Sequence of chain 3.A:
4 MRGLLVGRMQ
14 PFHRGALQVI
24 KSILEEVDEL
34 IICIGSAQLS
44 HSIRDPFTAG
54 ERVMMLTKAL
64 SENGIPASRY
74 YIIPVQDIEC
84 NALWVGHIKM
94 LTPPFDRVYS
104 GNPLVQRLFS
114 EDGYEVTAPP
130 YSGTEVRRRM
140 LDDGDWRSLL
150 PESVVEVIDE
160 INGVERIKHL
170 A

Binding-site contacts:
Ligand atom C4 contacts residue ASN84 of chain 3.A at 3.3 Å.
Ligand atom O2R contacts residue ASP80 of chain 3.A at 2.9 Å (salt-bridge).
Ligand atom O3R contacts residue SER39 of chain 3.A at 2.8 Å (h-bond).
Ligand atom C3R contacts residue SER39 of chain 3.A at 3.6 Å.
Ligand atom O3R contacts residue ARG11 of chain 3.A at 3.0 Å.
Ligand atom C6 contacts residue VAL108 of chain 3.A at 3.7 Å (hydrophobic).
Ligand atom N1 contacts residue TRP87 of chain 3.A at 3.5 Å.
Ligand atom O3P contacts residue ARG11 of chain 3.A at 3.2 Å (salt-bridge).
Ligand atom C7 contacts residue ILE81 of chain 3.A at 3.4 Å (hydrophobic).
Ligand atom C5 contacts residue LEU107 of chain 3.A at 3.5 Å (hydrophobic).
Ligand atom O4R contacts residue TRP87 of chain 3.A at 3.7 Å.
Ligand atom C3R contacts residue ARG11 of chain 3.A at 3.5 Å.
Ligand atom C4 contacts residue LEU107 of chain 3.A at 3.8 Å (hydrophobic).
Ligand atom N7 contacts residue TRP87 of chain 3.A at 3.4 Å.
Ligand atom N7 contacts residue ASP80 of chain 3.A at 3.2 Å.
Ligand atom O5R contacts residue GLY10 of chain 3.A at 3.8 Å.
Ligand atom O1P contacts residue ARG11 of chain 3.A at 3.1 Å (salt-bridge).
Ligand atom O3R contacts residue ASP80 of chain 3.A at 3.8 Å.
Ligand atom O1P contacts residue GLY10 of chain 3.A at 3.6 Å.
Ligand atom C2 contacts residue TRP87 of chain 3.A at 3.3 Å (hydrophobic).
Ligand atom C2 contacts residue ASP80 of chain 3.A at 3.6 Å.
Ligand atom C6 contacts residue TRP87 of chain 3.A at 3.7 Å (hydrophobic).
Ligand atom C7 contacts residue TRP87 of chain 3.A at 3.4 Å (hydrophobic).
Ligand atom O2R contacts residue SER39 of chain 3.A at 2.9 Å (h-bond).
Ligand atom C2R contacts residue SER39 of chain 3.A at 3.8 Å.
Ligand atom O5R contacts residue ARG11 of chain 3.A at 3.5 Å (salt-bridge).
Ligand atom C1R contacts residue ASP80 of chain 3.A at 3.8 Å.
Ligand atom C1R contacts residue TRP87 of chain 3.A at 3.8 Å (hydrophobic).
Ligand atom O7 contacts residue TRP87 of chain 3.A at 3.8 Å.
Ligand atom C7 contacts residue ASN84 of chain 3.A at 3.8 Å.
Ligand atom O7 contacts residue ILE81 of chain 3.A at 3.0 Å (h-bond).
Ligand atom C4R contacts residue VAL9 of chain 3.A at 3.7 Å (hydrophobic).
Ligand atom C3 contacts residue TRP87 of chain 3.A at 3.5 Å (hydrophobic).
Ligand atom O3R contacts residue GLY38 of chain 3.A at 3.0 Å.
Ligand atom O4R contacts residue VAL9 of chain 3.A at 3.7 Å.
Ligand atom N7 contacts residue ILE81 of chain 3.A at 2.7 Å (h-bond).
Ligand atom C4 contacts residue TRP87 of chain 3.A at 3.6 Å (hydrophobic).
Ligand atom O7 contacts residue ASN84 of chain 3.A at 2.9 Å (h-bond).
Ligand atom O2P contacts residue ASN105 of chain 3.A at 3.2 Å (h-bond).
Ligand atom C5 contacts residue TRP87 of chain 3.A at 3.7 Å (hydrophobic).

The protein below binds the small molecule below.
Small molecule (SMILES): NC(=O)c1ccc[n+]([C@@H]2O[C@H](COP(=O)(O)O)[C@@H](O)[C@H]2O)c1